The small molecule below binds the protein below.
Small molecule (SMILES): CC(=O)N[C@@H]1[C@@H](O)[C@H](O)[C@@H](CO)O[C@H]1O

Sequence of chain 1.K:
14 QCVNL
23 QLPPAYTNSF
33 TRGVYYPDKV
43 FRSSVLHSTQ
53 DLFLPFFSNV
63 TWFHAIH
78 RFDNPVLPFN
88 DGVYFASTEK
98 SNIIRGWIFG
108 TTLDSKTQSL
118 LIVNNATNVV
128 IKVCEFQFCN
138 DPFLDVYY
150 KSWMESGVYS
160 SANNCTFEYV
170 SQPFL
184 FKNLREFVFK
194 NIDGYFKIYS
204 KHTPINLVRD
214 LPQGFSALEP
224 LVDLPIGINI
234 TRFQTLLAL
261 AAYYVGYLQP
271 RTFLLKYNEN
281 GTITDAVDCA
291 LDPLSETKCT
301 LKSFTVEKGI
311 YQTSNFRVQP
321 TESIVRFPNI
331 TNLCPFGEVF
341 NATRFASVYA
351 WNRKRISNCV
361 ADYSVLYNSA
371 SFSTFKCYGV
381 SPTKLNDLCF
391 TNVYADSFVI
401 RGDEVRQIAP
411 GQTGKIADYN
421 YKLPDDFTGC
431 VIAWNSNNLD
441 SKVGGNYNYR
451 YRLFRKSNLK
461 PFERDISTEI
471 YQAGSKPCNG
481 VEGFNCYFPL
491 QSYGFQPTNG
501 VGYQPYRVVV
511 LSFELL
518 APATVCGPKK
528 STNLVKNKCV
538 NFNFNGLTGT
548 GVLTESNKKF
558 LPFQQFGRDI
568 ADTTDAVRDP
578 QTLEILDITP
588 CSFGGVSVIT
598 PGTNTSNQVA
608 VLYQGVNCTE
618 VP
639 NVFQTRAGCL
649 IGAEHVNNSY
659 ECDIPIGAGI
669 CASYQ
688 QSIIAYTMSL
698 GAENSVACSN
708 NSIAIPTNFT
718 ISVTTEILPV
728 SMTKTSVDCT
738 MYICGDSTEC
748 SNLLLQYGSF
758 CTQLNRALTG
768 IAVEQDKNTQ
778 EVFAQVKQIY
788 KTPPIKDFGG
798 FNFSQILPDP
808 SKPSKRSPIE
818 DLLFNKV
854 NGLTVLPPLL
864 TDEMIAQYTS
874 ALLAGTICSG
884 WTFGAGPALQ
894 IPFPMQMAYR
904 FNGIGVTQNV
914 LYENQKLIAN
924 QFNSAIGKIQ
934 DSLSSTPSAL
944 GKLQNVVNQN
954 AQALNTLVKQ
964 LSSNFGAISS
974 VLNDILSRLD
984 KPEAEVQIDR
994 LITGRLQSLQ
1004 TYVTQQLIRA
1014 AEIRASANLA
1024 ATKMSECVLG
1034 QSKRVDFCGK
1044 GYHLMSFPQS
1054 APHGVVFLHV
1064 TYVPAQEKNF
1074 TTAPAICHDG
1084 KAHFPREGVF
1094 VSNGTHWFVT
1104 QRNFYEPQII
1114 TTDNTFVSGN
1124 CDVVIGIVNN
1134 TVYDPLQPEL

Binding-site contacts:
Ligand atom C1 contacts residue ASN1132 of chain 1.K at 1.5 Å.
Ligand atom C3 contacts residue ASN1132 of chain 1.K at 3.8 Å.
Ligand atom O7 contacts residue ASN1132 of chain 1.K at 3.0 Å (h-bond).
Ligand atom N2 contacts residue ASN1132 of chain 1.K at 2.9 Å (h-bond).
Ligand atom C7 contacts residue ASN1132 of chain 1.K at 3.1 Å.
Ligand atom C4 contacts residue ASN1132 of chain 1.K at 4.3 Å.
Ligand atom C8 contacts residue ASN1132 of chain 1.K at 4.3 Å.
Ligand atom O5 contacts residue ASN1132 of chain 1.K at 2.4 Å (h-bond).
Ligand atom C2 contacts residue ASN1132 of chain 1.K at 2.5 Å.
Ligand atom C5 contacts residue ASN1132 of chain 1.K at 3.7 Å.